The small molecule below binds the protein below.
Small molecule (SMILES): COC(=O)[C@H]1[C@H]2C[C@@H]3c4[nH]c5cc(OC)ccc5c4CCN3C[C@H]2C[C@@H](OC(=O)c2cc(OC)c(OC)c(OC)c2)[C@@H]1OC

Sequence of chain 1.B:
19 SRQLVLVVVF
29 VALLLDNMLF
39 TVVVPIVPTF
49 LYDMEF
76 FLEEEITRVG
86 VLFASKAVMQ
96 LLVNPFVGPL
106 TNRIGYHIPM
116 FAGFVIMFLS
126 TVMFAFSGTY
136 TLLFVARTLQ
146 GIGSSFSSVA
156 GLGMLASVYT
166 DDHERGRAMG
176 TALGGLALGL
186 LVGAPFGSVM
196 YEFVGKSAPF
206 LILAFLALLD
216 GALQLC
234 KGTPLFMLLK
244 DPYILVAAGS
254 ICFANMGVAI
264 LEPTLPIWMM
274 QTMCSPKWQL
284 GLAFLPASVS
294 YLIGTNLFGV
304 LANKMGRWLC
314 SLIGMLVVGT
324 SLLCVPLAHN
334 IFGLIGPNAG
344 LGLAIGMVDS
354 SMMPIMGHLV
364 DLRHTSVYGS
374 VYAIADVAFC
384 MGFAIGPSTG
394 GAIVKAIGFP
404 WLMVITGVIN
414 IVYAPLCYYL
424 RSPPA

Binding-site contacts:
Ligand atom C27 contacts residue GLU265 of chain 1.B at 3.1 Å.
Ligand atom C44 contacts residue LEU178 of chain 1.B at 3.8 Å (hydrophobic).
Ligand atom C4 contacts residue LEU181 of chain 1.B at 3.8 Å (hydrophobic).
Ligand atom C5 contacts residue TYR294 of chain 1.B at 3.5 Å (hydrophobic).
Ligand atom O19 contacts residue ASN35 of chain 1.B at 3.2 Å (h-bond).
Ligand atom C10 contacts residue ALA290 of chain 1.B at 3.9 Å (hydrophobic).
Ligand atom C12 contacts residue LEU185 of chain 1.B at 3.7 Å (hydrophobic).
Ligand atom C1 contacts residue LEU181 of chain 1.B at 3.4 Å (hydrophobic).
Ligand atom O39 contacts residue TYR375 of chain 1.B at 3.1 Å.
Ligand atom C31 contacts residue LEU181 of chain 1.B at 3.5 Å (hydrophobic).
Ligand atom C14 contacts residue ASN258 of chain 1.B at 3.9 Å.
Ligand atom N21 contacts residue LEU185 of chain 1.B at 3.5 Å.
Ligand atom O28 contacts residue THR39 of chain 1.B at 3.5 Å.
Ligand atom C24 contacts residue ALA290 of chain 1.B at 3.8 Å (hydrophobic).
Ligand atom C16 contacts residue ASN35 of chain 1.B at 3.8 Å.
Ligand atom C7 contacts residue TYR294 of chain 1.B at 3.9 Å (hydrophobic).
Ligand atom C22 contacts residue GLU265 of chain 1.B at 3.7 Å.
Ligand atom C15 contacts residue LEU185 of chain 1.B at 3.9 Å (hydrophobic).
Ligand atom N8 contacts residue ASN258 of chain 1.B at 3.8 Å.
Ligand atom C11 contacts residue LEU185 of chain 1.B at 3.7 Å (hydrophobic).
Ligand atom O32 contacts residue LEU181 of chain 1.B at 3.3 Å.
Ligand atom N21 contacts residue GLU265 of chain 1.B at 3.8 Å.
Ligand atom C40 contacts residue TYR375 of chain 1.B at 3.5 Å (hydrophobic).
Ligand atom O32 contacts residue TYR294 of chain 1.B at 3.8 Å.
Ligand atom C22 contacts residue LEU185 of chain 1.B at 3.4 Å (hydrophobic).
Ligand atom C27 contacts residue LEU185 of chain 1.B at 3.9 Å (hydrophobic).
Ligand atom C17 contacts residue ASN35 of chain 1.B at 3.9 Å.
Ligand atom C20 contacts residue PHE38 of chain 1.B at 3.8 Å (hydrophobic).
Ligand atom O18 contacts residue PHE386 of chain 1.B at 3.3 Å.
Ligand atom C23 contacts residue LEU185 of chain 1.B at 3.5 Å (hydrophobic).
Ligand atom C12 contacts residue VAL261 of chain 1.B at 4.0 Å (hydrophobic).
Ligand atom C29 contacts residue PHE287 of chain 1.B at 3.5 Å (hydrophobic).
Ligand atom C20 contacts residue ASN35 of chain 1.B at 3.1 Å.
Ligand atom C42 contacts residue LEU178 of chain 1.B at 3.9 Å (hydrophobic).
Ligand atom C40 contacts residue ALA378 of chain 1.B at 3.5 Å (hydrophobic).
Ligand atom O19 contacts residue PHE38 of chain 1.B at 3.9 Å.
Ligand atom C13 contacts residue ASN258 of chain 1.B at 3.5 Å.
Ligand atom O30 contacts residue LEU181 of chain 1.B at 3.9 Å.
Ligand atom C1 contacts residue ASN35 of chain 1.B at 4.0 Å.
Ligand atom C26 contacts residue GLU265 of chain 1.B at 4.0 Å.